Sequence of chain 2.A:
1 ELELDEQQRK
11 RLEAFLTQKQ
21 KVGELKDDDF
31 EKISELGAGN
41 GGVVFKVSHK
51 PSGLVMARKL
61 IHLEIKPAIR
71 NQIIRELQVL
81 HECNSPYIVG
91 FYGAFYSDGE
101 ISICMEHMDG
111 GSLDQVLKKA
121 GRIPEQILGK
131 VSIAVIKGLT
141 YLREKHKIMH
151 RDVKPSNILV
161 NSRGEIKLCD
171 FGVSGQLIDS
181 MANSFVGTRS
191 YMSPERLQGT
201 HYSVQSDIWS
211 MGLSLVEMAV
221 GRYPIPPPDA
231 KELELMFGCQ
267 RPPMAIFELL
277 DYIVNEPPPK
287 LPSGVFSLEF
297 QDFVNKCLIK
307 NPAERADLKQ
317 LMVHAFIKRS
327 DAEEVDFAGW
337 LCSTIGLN

Binding-site contacts:
Ligand atom C3' contacts residue SER156 of chain 2.A at 3.3 Å.
Ligand atom O1B contacts residue PHE171 of chain 2.A at 3.2 Å.
Ligand atom S1G contacts residue GLY41 of chain 2.A at 3.3 Å (h-bond).
Ligand atom N9 contacts residue VAL44 of chain 2.A at 3.7 Å.
Ligand atom O1A contacts residue PHE171 of chain 2.A at 3.5 Å.
Ligand atom O2A contacts residue CYS169 of chain 2.A at 3.7 Å.
Ligand atom O1A contacts residue ASP170 of chain 2.A at 3.6 Å (salt-bridge).
Ligand atom O2G contacts residue GLY172 of chain 2.A at 3.3 Å (h-bond).
Ligand atom O3G contacts residue SER174 of chain 2.A at 2.7 Å (h-bond).
Ligand atom O2A contacts residue SER156 of chain 2.A at 3.4 Å (h-bond).
Ligand atom O1A contacts residue LYS59 of chain 2.A at 2.8 Å (salt-bridge).
Ligand atom O3G contacts residue GLY172 of chain 2.A at 3.4 Å.
Ligand atom O2' contacts residue SER112 of chain 2.A at 2.7 Å (h-bond).
Ligand atom C2 contacts residue MET108 of chain 2.A at 3.4 Å (hydrophobic).
Ligand atom O3' contacts residue SER156 of chain 2.A at 2.6 Å (h-bond).
Ligand atom O3' contacts residue SER112 of chain 2.A at 3.2 Å (h-bond).
Ligand atom O2A contacts residue ASN157 of chain 2.A at 3.2 Å (h-bond).
Ligand atom O2G contacts residue VAL173 of chain 2.A at 3.0 Å (h-bond).
Ligand atom O3G contacts residue VAL173 of chain 2.A at 3.2 Å (h-bond).
Ligand atom O2B contacts residue ASN40 of chain 2.A at 3.6 Å.
Ligand atom O4' contacts residue VAL44 of chain 2.A at 3.2 Å.
Ligand atom O1A contacts residue CYS169 of chain 2.A at 3.5 Å.
Ligand atom O1B contacts residue GLY172 of chain 2.A at 2.8 Å (h-bond).
Ligand atom O3B contacts residue GLY39 of chain 2.A at 3.5 Å.
Ligand atom O2' contacts residue GLN115 of chain 2.A at 3.4 Å (h-bond).
Ligand atom N6 contacts residue ALA57 of chain 2.A at 3.5 Å.
Ligand atom S1G contacts residue ASN40 of chain 2.A at 3.6 Å (h-bond).
Ligand atom C6 contacts residue ALA57 of chain 2.A at 3.4 Å (hydrophobic).
Ligand atom O3B contacts residue ASN40 of chain 2.A at 2.8 Å (h-bond).
Ligand atom PG contacts residue VAL173 of chain 2.A at 3.7 Å.
Ligand atom C4 contacts residue LEU159 of chain 2.A at 3.7 Å (hydrophobic).
Ligand atom O3G contacts residue ASN40 of chain 2.A at 3.6 Å.
Ligand atom O3A contacts residue LYS59 of chain 2.A at 3.4 Å (salt-bridge).
Ligand atom C2' contacts residue SER112 of chain 2.A at 3.2 Å.
Ligand atom N1 contacts residue MET108 of chain 2.A at 3.2 Å (h-bond).
Ligand atom N6 contacts residue GLU106 of chain 2.A at 2.8 Å (salt-bridge).
Ligand atom N7 contacts residue MET105 of chain 2.A at 3.5 Å.
Ligand atom C5' contacts residue ALA38 of chain 2.A at 3.5 Å (hydrophobic).
Ligand atom O2G contacts residue LYS59 of chain 2.A at 2.5 Å (salt-bridge).
Ligand atom C8 contacts residue VAL44 of chain 2.A at 3.7 Å (hydrophobic).

This protein binds this small molecule.
Small molecule (SMILES): Nc1ncnc2c1ncn2[C@@H]1O[C@H](COP(=O)(O)OP(=O)(O)OP(O)(O)=S)[C@@H](O)[C@H]1O